A protein and the small-molecule ligand that binds it are described below.
Small molecule (SMILES): CC(=O)N[C@H]1[C@H]([C@H](O)[C@H](O)CO)O[C@](O)(C(=O)O)C[C@@H]1O

Sequence of chain 1.A:
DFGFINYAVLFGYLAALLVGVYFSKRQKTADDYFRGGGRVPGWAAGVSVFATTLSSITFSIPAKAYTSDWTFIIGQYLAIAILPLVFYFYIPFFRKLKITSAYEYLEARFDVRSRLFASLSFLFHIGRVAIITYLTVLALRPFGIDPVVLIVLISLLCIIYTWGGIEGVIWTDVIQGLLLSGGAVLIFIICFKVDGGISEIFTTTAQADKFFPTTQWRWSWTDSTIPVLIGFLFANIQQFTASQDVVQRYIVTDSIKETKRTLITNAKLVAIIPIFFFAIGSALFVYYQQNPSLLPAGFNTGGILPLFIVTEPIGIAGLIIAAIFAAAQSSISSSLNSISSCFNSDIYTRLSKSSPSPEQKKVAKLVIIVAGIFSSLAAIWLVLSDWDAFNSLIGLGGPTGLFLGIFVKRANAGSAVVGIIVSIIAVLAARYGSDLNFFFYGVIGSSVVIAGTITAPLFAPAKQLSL

Binding-site contacts:
Ligand atom C9 contacts residue GLN82 of chain 1.A at 3.3 Å.
Ligand atom C7 contacts residue THR63 of chain 1.A at 3.6 Å.
Ligand atom O7 contacts residue GLN82 of chain 1.A at 3.0 Å (h-bond).
Ligand atom O2 contacts residue ARG135 of chain 1.A at 4.0 Å.
Ligand atom O7 contacts residue THR63 of chain 1.A at 2.7 Å (h-bond).
Ligand atom C2 contacts residue THR63 of chain 1.A at 3.7 Å.
Ligand atom C11 contacts residue GLY81 of chain 1.A at 3.5 Å.
Ligand atom C7 contacts residue GLN82 of chain 1.A at 3.7 Å.
Ligand atom O6 contacts residue THR63 of chain 1.A at 2.9 Å (h-bond).
Ligand atom O1B contacts residue ILE62 of chain 1.A at 3.6 Å.
Ligand atom O1A contacts residue THR58 of chain 1.A at 3.4 Å (h-bond).
Ligand atom O1A contacts residue LEU59 of chain 1.A at 3.7 Å.
Ligand atom O9 contacts residue VAL281 of chain 1.A at 3.7 Å.
Ligand atom C1 contacts residue THR63 of chain 1.A at 3.5 Å.
Ligand atom C1 contacts residue ILE62 of chain 1.A at 3.9 Å (hydrophobic).
Ligand atom C2 contacts residue THR58 of chain 1.A at 3.0 Å.
Ligand atom O8 contacts residue LEU59 of chain 1.A at 3.9 Å.
Ligand atom O9 contacts residue GLN82 of chain 1.A at 2.5 Å (h-bond).
Ligand atom O1B contacts residue SER60 of chain 1.A at 2.8 Å (h-bond).
Ligand atom O10 contacts residue PHE243 of chain 1.A at 3.8 Å.
Ligand atom C9 contacts residue PHE55 of chain 1.A at 4.0 Å (hydrophobic).
Ligand atom O6 contacts residue THR58 of chain 1.A at 3.2 Å (h-bond).
Ligand atom C9 contacts residue LEU59 of chain 1.A at 4.0 Å (hydrophobic).
Ligand atom C11 contacts residue PHE243 of chain 1.A at 3.6 Å (hydrophobic).
Ligand atom C10 contacts residue PHE243 of chain 1.A at 3.6 Å (hydrophobic).
Ligand atom C1 contacts residue THR58 of chain 1.A at 2.9 Å.
Ligand atom C1 contacts residue SER60 of chain 1.A at 3.6 Å.
Ligand atom O1A contacts residue ILE62 of chain 1.A at 3.8 Å.
Ligand atom O1B contacts residue ARG135 of chain 1.A at 3.1 Å (salt-bridge).
Ligand atom O1B contacts residue THR58 of chain 1.A at 3.1 Å (h-bond).
Ligand atom O1A contacts residue THR63 of chain 1.A at 2.6 Å (h-bond).
Ligand atom C10 contacts residue GLN82 of chain 1.A at 3.7 Å.
Ligand atom C8 contacts residue LEU59 of chain 1.A at 4.0 Å (hydrophobic).
Ligand atom O1A contacts residue SER60 of chain 1.A at 3.0 Å (h-bond).
Ligand atom C6 contacts residue THR63 of chain 1.A at 3.6 Å.
Ligand atom O2 contacts residue THR58 of chain 1.A at 2.5 Å (h-bond).
Ligand atom O8 contacts residue THR58 of chain 1.A at 2.7 Å (h-bond).
Ligand atom C8 contacts residue THR58 of chain 1.A at 3.8 Å.
Ligand atom O10 contacts residue GLN82 of chain 1.A at 3.5 Å (h-bond).
Ligand atom C11 contacts residue GLN82 of chain 1.A at 3.8 Å.